Binding-site contacts:
Ligand atom N2 contacts residue ASN67 of chain 1.B at 2.9 Å (h-bond).
Ligand atom C1 contacts residue SER69 of chain 1.B at 4.0 Å.
Ligand atom O6 contacts residue GLU70 of chain 1.B at 4.5 Å.
Ligand atom C8 contacts residue ASN67 of chain 1.B at 4.1 Å.
Ligand atom C5 contacts residue SER69 of chain 1.B at 3.9 Å.
Ligand atom C7 contacts residue ASN67 of chain 1.B at 3.8 Å.
Ligand atom C5 contacts residue ASN67 of chain 1.B at 3.7 Å.
Ligand atom C4 contacts residue ASN67 of chain 1.B at 4.2 Å.
Ligand atom C3 contacts residue ASN67 of chain 1.B at 3.8 Å.
Ligand atom C1 contacts residue ASN67 of chain 1.B at 1.4 Å.
Ligand atom O5 contacts residue GLU70 of chain 1.B at 4.2 Å.
Ligand atom O5 contacts residue ASN67 of chain 1.B at 2.4 Å (h-bond).
Ligand atom C2 contacts residue ASN67 of chain 1.B at 2.5 Å.
Ligand atom C6 contacts residue SER69 of chain 1.B at 4.1 Å.
Ligand atom O5 contacts residue SER69 of chain 1.B at 3.6 Å.

Sequence of chain 1.B:
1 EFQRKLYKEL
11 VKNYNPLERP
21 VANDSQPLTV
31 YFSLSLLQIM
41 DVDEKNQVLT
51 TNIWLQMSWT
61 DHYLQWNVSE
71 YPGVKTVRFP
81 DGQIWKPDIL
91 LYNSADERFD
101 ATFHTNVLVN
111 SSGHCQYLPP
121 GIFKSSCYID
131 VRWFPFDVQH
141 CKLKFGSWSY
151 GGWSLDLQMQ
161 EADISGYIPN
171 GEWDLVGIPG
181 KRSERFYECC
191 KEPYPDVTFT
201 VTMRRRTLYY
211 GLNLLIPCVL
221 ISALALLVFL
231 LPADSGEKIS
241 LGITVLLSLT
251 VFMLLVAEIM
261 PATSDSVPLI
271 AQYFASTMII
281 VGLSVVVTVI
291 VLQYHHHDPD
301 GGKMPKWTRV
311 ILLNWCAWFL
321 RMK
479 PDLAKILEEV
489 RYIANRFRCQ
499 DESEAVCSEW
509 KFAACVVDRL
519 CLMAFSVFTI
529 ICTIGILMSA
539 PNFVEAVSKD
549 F

The small molecule below binds the protein below.
Small molecule (SMILES): CC(=O)N[C@@H]1[C@@H](O)[C@H](O)[C@@H](CO)O[C@H]1O